Binding-site contacts:
Ligand atom O5 contacts residue ASN577 of chain 1.D at 2.3 Å (h-bond).
Ligand atom O7 contacts residue THR578 of chain 1.D at 4.0 Å.
Ligand atom C8 contacts residue ASN577 of chain 1.D at 4.4 Å.
Ligand atom O7 contacts residue ASN577 of chain 1.D at 3.3 Å (h-bond).
Ligand atom C4 contacts residue ASN577 of chain 1.D at 4.2 Å.
Ligand atom C7 contacts residue ASN577 of chain 1.D at 3.3 Å.
Ligand atom C3 contacts residue ASN577 of chain 1.D at 3.8 Å.
Ligand atom C2 contacts residue ASN577 of chain 1.D at 2.5 Å.
Ligand atom N2 contacts residue ASN577 of chain 1.D at 3.0 Å (h-bond).
Ligand atom C5 contacts residue ASN577 of chain 1.D at 3.7 Å.
Ligand atom C1 contacts residue ASN577 of chain 1.D at 1.4 Å.

Sequence of chain 1.D:
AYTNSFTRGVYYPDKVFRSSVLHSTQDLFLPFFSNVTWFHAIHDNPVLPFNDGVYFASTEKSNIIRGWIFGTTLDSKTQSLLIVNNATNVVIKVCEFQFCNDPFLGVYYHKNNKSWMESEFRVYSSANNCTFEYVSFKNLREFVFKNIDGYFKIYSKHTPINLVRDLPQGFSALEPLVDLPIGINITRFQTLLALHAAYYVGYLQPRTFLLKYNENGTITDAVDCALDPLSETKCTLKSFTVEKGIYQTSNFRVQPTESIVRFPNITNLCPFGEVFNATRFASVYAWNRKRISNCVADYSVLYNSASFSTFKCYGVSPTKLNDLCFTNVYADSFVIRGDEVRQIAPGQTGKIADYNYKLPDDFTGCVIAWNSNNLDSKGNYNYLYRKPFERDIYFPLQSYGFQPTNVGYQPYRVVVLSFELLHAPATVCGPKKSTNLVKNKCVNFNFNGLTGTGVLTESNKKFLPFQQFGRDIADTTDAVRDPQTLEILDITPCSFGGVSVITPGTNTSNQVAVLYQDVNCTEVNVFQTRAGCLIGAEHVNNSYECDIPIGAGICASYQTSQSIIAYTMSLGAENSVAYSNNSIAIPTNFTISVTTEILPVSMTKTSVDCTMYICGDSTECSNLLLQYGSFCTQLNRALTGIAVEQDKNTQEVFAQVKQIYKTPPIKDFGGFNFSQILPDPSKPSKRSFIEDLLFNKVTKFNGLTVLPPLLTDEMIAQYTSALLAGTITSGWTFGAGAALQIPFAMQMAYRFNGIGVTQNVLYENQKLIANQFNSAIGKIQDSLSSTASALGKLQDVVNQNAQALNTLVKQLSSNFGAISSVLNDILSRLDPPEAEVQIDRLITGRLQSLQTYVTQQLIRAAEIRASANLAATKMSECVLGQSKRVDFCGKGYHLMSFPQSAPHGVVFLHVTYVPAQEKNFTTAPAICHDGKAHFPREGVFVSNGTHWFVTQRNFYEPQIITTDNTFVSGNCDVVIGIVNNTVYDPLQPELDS

This small molecule binds to this protein.
Small molecule (SMILES): CC(=O)N[C@@H]1[C@@H](O)[C@H](O)[C@@H](CO)O[C@H]1O